Sequence of chain 1.B:
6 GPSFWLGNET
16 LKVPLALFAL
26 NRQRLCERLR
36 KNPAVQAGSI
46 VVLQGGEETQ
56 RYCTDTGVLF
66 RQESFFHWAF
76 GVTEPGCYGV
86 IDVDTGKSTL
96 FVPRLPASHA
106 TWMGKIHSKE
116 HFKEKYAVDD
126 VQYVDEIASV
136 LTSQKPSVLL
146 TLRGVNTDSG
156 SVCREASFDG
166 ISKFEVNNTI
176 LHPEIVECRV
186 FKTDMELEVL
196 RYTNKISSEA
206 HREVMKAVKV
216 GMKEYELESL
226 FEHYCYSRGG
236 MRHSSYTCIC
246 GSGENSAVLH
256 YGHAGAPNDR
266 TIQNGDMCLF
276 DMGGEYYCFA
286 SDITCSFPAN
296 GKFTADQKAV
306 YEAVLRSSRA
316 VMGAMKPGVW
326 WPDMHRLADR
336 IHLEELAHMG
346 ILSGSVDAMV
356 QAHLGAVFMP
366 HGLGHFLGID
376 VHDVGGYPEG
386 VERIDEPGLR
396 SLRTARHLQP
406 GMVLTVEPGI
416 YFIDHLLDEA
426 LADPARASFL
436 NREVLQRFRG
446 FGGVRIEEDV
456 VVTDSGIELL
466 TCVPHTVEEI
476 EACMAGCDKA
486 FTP

Binding-site contacts:
Ligand atom C contacts residue HIS255 of chain 1.A at 3.9 Å.
Ligand atom CA contacts residue MH21 of chain 1.D at 3.5 Å.
Ligand atom N contacts residue MH21 of chain 1.D at 2.9 Å (h-bond).
Ligand atom CA contacts residue GLY1 of chain 1.H at 2.4 Å.
Ligand atom CG contacts residue HIS366 of chain 1.A at 4.2 Å.
Ligand atom CG contacts residue ARG450 of chain 1.A at 3.5 Å.
Ligand atom CD contacts residue ARG450 of chain 1.A at 3.6 Å.
Ligand atom N contacts residue GLY1 of chain 1.H at 1.3 Å.
Ligand atom CG contacts residue GLU412 of chain 1.A at 3.5 Å.
Ligand atom O contacts residue TRP107 of chain 1.B at 3.7 Å.
Ligand atom CD contacts residue GLU412 of chain 1.A at 3.9 Å.
Ligand atom CG contacts residue GLY1 of chain 1.H at 3.6 Å.
Ligand atom C contacts residue GLY1 of chain 1.H at 3.1 Å.
Ligand atom OXT contacts residue GLY1 of chain 1.H at 3.9 Å.
Ligand atom OXT contacts residue ARG398 of chain 1.A at 2.9 Å (salt-bridge).
Ligand atom C contacts residue ARG398 of chain 1.A at 3.6 Å.
Ligand atom C contacts residue HIS377 of chain 1.A at 3.7 Å.
Ligand atom CD contacts residue LEU254 of chain 1.A at 3.6 Å (hydrophobic).
Ligand atom CG contacts residue MH21 of chain 1.D at 3.9 Å.
Ligand atom CB contacts residue GLY1 of chain 1.H at 3.6 Å.
Ligand atom CB contacts residue HIS366 of chain 1.A at 3.7 Å.
Ligand atom O contacts residue HIS255 of chain 1.A at 2.8 Å (h-bond).
Ligand atom CB contacts residue GLU412 of chain 1.A at 3.4 Å.
Ligand atom N contacts residue MN1 of chain 1.C at 4.0 Å.
Ligand atom O contacts residue HIS377 of chain 1.A at 3.3 Å.
Ligand atom CA contacts residue HIS255 of chain 1.A at 4.2 Å.
Ligand atom OXT contacts residue HIS377 of chain 1.A at 4.0 Å.
Ligand atom N contacts residue ASP276 of chain 1.A at 4.2 Å.
Ligand atom CD contacts residue GLY1 of chain 1.H at 2.5 Å.
Ligand atom N contacts residue HIS255 of chain 1.A at 3.6 Å.
Ligand atom CA contacts residue GLU412 of chain 1.A at 3.3 Å.
Ligand atom C contacts residue TRP107 of chain 1.B at 4.2 Å (hydrophobic).
Ligand atom CD contacts residue HIS255 of chain 1.A at 3.6 Å.
Ligand atom CD contacts residue ASP276 of chain 1.A at 3.7 Å.
Ligand atom CD contacts residue MH21 of chain 1.D at 3.4 Å.
Ligand atom CA contacts residue MN1 of chain 1.C at 4.1 Å.
Ligand atom O contacts residue GLY1 of chain 1.H at 3.2 Å.
Ligand atom O contacts residue ARG398 of chain 1.A at 3.0 Å (salt-bridge).
Ligand atom N contacts residue GLU412 of chain 1.A at 3.6 Å (salt-bridge).
Ligand atom OXT contacts residue HIS370 of chain 1.A at 4.0 Å.

The small molecule below binds the protein below.
Small molecule (SMILES): O=C(O)[C@@H]1CCCN1

Sequence of chain 1.A:
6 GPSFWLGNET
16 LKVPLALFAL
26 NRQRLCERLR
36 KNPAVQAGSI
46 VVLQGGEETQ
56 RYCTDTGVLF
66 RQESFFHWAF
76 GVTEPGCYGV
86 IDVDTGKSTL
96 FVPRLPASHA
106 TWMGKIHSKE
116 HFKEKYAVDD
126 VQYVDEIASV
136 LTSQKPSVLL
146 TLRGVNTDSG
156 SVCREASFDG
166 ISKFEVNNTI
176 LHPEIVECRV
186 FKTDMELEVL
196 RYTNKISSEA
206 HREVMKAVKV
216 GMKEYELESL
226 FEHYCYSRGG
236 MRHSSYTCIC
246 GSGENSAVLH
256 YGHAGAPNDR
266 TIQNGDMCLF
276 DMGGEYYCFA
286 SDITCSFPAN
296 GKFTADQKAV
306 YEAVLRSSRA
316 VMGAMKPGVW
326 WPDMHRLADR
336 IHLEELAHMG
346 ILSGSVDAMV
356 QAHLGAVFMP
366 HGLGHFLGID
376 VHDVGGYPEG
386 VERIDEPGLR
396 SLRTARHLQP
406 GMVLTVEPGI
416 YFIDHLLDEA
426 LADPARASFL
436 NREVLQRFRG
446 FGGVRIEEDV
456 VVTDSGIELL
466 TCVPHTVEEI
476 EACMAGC